Sequence of chain 1.F:
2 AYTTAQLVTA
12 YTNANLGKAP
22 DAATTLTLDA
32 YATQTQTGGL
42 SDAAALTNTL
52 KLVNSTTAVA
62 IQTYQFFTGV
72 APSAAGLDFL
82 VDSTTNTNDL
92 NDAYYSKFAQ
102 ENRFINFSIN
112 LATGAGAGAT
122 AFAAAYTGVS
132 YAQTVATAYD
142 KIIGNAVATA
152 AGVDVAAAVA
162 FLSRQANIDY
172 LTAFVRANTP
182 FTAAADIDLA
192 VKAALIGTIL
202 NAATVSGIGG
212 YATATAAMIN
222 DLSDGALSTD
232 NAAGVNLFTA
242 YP

The small molecule below binds the protein below.
Small molecule (SMILES): CC(=O)N[C@H]1[C@H](O)[C@H](O)[C@@H](O[C@@H]2[C@H](O)[C@H](O[C@@H]3[C@H](O)[C@@H](O[C@@H]4[C@H](O)[C@@H](O[C@@H]5[C@H](O)[C@H](O[C@@H]6[C@H](O)[C@@H](O)O[C@H](C)[C@H]6NC(C)=O)O[C@H](CO)[C@H]5O)O[C@H](C)[C@H]4NC(C)=O)O[C@H](C)[C@H]3NC(C)=O)O[C@H](CO)[C@H]2O)O[C@@H]1C

Binding-site contacts:
Ligand atom C6 contacts residue TYR65 of chain 1.F at 3.6 Å (hydrophobic).
Ligand atom O2 contacts residue ASN111 of chain 1.F at 3.8 Å.
Ligand atom C6 contacts residue ASN111 of chain 1.F at 3.4 Å.
Ligand atom C6 contacts residue ASN89 of chain 1.F at 3.7 Å.
Ligand atom C8 contacts residue ASN179 of chain 1.F at 3.8 Å.
Ligand atom C7 contacts residue ASN107 of chain 1.F at 3.4 Å.
Ligand atom O7 contacts residue GLY117 of chain 1.F at 3.7 Å.
Ligand atom C7 contacts residue ALA116 of chain 1.F at 3.6 Å (hydrophobic).
Ligand atom C6 contacts residue PHE99 of chain 1.F at 3.6 Å (hydrophobic).
Ligand atom O7 contacts residue ALA116 of chain 1.F at 3.8 Å.
Ligand atom O2 contacts residue TYR65 of chain 1.F at 2.7 Å (h-bond).
Ligand atom O5 contacts residue ASN111 of chain 1.F at 3.6 Å.
Ligand atom O7 contacts residue ASN89 of chain 1.F at 3.4 Å (h-bond).
Ligand atom O7 contacts residue GLY77 of chain 1.F at 3.4 Å.
Ligand atom C6 contacts residue GLY117 of chain 1.F at 3.8 Å.
Ligand atom C8 contacts residue ASN89 of chain 1.F at 3.7 Å.
Ligand atom N4 contacts residue ASN179 of chain 1.F at 3.5 Å.
Ligand atom C6 contacts residue GLY77 of chain 1.F at 3.8 Å.
Ligand atom O2 contacts residue TYR95 of chain 1.F at 2.2 Å (h-bond).
Ligand atom C2 contacts residue TYR95 of chain 1.F at 3.4 Å (hydrophobic).
Ligand atom O6 contacts residue ASN111 of chain 1.F at 2.6 Å (h-bond).
Ligand atom C8 contacts residue ALA116 of chain 1.F at 3.3 Å (hydrophobic).
Ligand atom C4 contacts residue ASN111 of chain 1.F at 3.5 Å.
Ligand atom O3 contacts residue TYR65 of chain 1.F at 3.6 Å (h-bond).
Ligand atom O5 contacts residue PHE80 of chain 1.F at 3.8 Å.
Ligand atom C8 contacts residue THR180 of chain 1.F at 3.8 Å.
Ligand atom O7 contacts residue ASN87 of chain 1.F at 3.4 Å (h-bond).
Ligand atom C8 contacts residue PHE175 of chain 1.F at 3.6 Å (hydrophobic).
Ligand atom C6 contacts residue ASN111 of chain 1.F at 3.7 Å.
Ligand atom O7 contacts residue ALA118 of chain 1.F at 3.3 Å (h-bond).
Ligand atom O7 contacts residue PRO73 of chain 1.F at 3.7 Å.
Ligand atom C2 contacts residue TYR65 of chain 1.F at 3.8 Å (hydrophobic).
Ligand atom C3 contacts residue PHE80 of chain 1.F at 3.6 Å (hydrophobic).
Ligand atom C2 contacts residue TYR95 of chain 1.F at 3.3 Å (hydrophobic).
Ligand atom O2 contacts residue TYR95 of chain 1.F at 3.6 Å.
Ligand atom O7 contacts residue SER74 of chain 1.F at 3.0 Å (h-bond).
Ligand atom C6 contacts residue TYR95 of chain 1.F at 3.6 Å (hydrophobic).
Ligand atom O7 contacts residue ASN107 of chain 1.F at 2.5 Å (h-bond).
Ligand atom C7 contacts residue ASN89 of chain 1.F at 3.6 Å.
Ligand atom C6 contacts residue ASN179 of chain 1.F at 3.3 Å.